Binding-site contacts:
Ligand atom C17 contacts residue PHE132 of chain 1.B at 3.6 Å (hydrophobic).
Ligand atom C10 contacts residue SER312 of chain 1.B at 3.7 Å.
Ligand atom C5 contacts residue VAL241 of chain 1.B at 3.3 Å (hydrophobic).
Ligand atom C20 contacts residue SER165 of chain 1.B at 3.6 Å.
Ligand atom C5 contacts residue PHE240 of chain 1.B at 3.7 Å (hydrophobic).
Ligand atom C6 contacts residue VAL241 of chain 1.B at 3.4 Å (hydrophobic).
Ligand atom N19 contacts residue VAL170 of chain 1.B at 3.5 Å.
Ligand atom N31 contacts residue ASN242 of chain 1.B at 3.6 Å.
Ligand atom C7 contacts residue SER269 of chain 1.B at 3.5 Å.
Ligand atom C27 contacts residue PHE132 of chain 1.B at 3.5 Å (hydrophobic).
Ligand atom C26 contacts residue PHE132 of chain 1.B at 3.7 Å (hydrophobic).
Ligand atom C16 contacts residue SER141 of chain 1.B at 3.5 Å.
Ligand atom O24 contacts residue SER270 of chain 1.B at 3.5 Å.
Ligand atom C28 contacts residue PHE244 of chain 1.B at 3.4 Å (hydrophobic).
Ligand atom N23 contacts residue ASN242 of chain 1.B at 3.7 Å.
Ligand atom C25 contacts residue SER270 of chain 1.B at 3.6 Å.
Ligand atom C30 contacts residue SER270 of chain 1.B at 3.7 Å.
Ligand atom C6 contacts residue VAL268 of chain 1.B at 3.5 Å (hydrophobic).
Ligand atom C20 contacts residue GLY164 of chain 1.B at 3.7 Å.
Ligand atom C20 contacts residue ASP162 of chain 1.B at 3.5 Å.
Ligand atom C14 contacts residue MET148 of chain 1.B at 3.3 Å (hydrophobic).
Ligand atom C10 contacts residue TYR313 of chain 1.B at 3.6 Å (hydrophobic).
Ligand atom C7 contacts residue SER270 of chain 1.B at 3.6 Å.
Ligand atom C28 contacts residue PHE132 of chain 1.B at 3.6 Å (hydrophobic).
Ligand atom C15 contacts residue SER141 of chain 1.B at 3.6 Å.
Ligand atom N9 contacts residue MET148 of chain 1.B at 3.6 Å.
Ligand atom C29 contacts residue PHE132 of chain 1.B at 3.6 Å (hydrophobic).
Ligand atom C13 contacts residue ASP162 of chain 1.B at 3.6 Å.
Ligand atom N12 contacts residue ASP162 of chain 1.B at 2.9 Å (salt-bridge).
Ligand atom C6 contacts residue ASN242 of chain 1.B at 3.7 Å.
Ligand atom C16 contacts residue PHE132 of chain 1.B at 3.6 Å (hydrophobic).
Ligand atom C14 contacts residue VAL145 of chain 1.B at 3.7 Å (hydrophobic).
Ligand atom C5 contacts residue ASN242 of chain 1.B at 3.4 Å.
Ligand atom C8 contacts residue MET148 of chain 1.B at 3.7 Å (hydrophobic).
Ligand atom N19 contacts residue ASP162 of chain 1.B at 2.7 Å (salt-bridge).
Ligand atom C13 contacts residue VAL170 of chain 1.B at 3.5 Å (hydrophobic).
Ligand atom C10 contacts residue LEU144 of chain 1.B at 3.7 Å (hydrophobic).
Ligand atom C26 contacts residue ASN242 of chain 1.B at 3.2 Å.
Ligand atom C27 contacts residue ASN242 of chain 1.B at 3.6 Å.
Ligand atom C15 contacts residue LEU144 of chain 1.B at 3.7 Å (hydrophobic).

A protein and the small-molecule ligand that binds it are described below.
Small molecule (SMILES): CNc1ccnc(Nc2ccc3cc(C)n(-c4ccccc4Oc4ccccc4)c3c2)n1

Sequence of chain 1.B:
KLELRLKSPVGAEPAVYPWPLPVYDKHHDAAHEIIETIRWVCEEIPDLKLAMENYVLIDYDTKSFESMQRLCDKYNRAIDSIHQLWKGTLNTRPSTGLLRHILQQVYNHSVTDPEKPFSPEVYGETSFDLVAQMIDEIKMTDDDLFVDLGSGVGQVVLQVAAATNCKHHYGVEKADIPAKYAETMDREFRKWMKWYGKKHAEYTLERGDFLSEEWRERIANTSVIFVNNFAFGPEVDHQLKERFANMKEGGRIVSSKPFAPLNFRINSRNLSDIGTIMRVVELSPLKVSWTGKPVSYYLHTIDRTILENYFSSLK